Sequence of chain 1.C:
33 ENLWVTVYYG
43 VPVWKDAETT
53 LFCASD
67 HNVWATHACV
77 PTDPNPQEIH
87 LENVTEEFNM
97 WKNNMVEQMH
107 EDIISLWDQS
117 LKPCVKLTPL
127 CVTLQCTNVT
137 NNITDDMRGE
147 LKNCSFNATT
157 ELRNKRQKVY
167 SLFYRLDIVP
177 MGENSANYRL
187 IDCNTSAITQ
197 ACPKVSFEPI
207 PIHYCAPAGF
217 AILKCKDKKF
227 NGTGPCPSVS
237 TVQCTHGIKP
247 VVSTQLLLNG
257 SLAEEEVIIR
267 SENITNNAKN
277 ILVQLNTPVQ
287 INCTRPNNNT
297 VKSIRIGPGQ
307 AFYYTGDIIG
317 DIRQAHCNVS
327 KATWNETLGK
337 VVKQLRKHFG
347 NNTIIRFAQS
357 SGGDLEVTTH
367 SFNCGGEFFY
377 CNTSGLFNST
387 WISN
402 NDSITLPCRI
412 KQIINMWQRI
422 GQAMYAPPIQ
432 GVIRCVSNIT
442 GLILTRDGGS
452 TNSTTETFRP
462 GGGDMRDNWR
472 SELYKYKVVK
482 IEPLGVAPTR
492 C

Binding-site contacts:
Ligand atom C7 contacts residue ASN439 of chain 1.C at 3.6 Å.
Ligand atom N2 contacts residue ASN439 of chain 1.C at 2.9 Å (h-bond).
Ligand atom C1 contacts residue ASN439 of chain 1.C at 1.5 Å.
Ligand atom O7 contacts residue ASN255 of chain 1.C at 4.2 Å.
Ligand atom O5 contacts residue PRO284 of chain 1.C at 3.9 Å.
Ligand atom C8 contacts residue VAL437 of chain 1.C at 4.3 Å (hydrophobic).
Ligand atom C7 contacts residue ASN255 of chain 1.C at 4.3 Å.
Ligand atom C1 contacts residue PRO284 of chain 1.C at 4.3 Å (hydrophobic).
Ligand atom C8 contacts residue ASN255 of chain 1.C at 3.9 Å.
Ligand atom O5 contacts residue ASN439 of chain 1.C at 2.5 Å (h-bond).
Ligand atom C8 contacts residue SER438 of chain 1.C at 4.3 Å.
Ligand atom C3 contacts residue ASN439 of chain 1.C at 3.9 Å.
Ligand atom C8 contacts residue ASN439 of chain 1.C at 3.9 Å.
Ligand atom C8 contacts residue NAG1 of chain 1.K at 3.5 Å.
Ligand atom C2 contacts residue ASN439 of chain 1.C at 2.5 Å.
Ligand atom O7 contacts residue NAG1 of chain 1.K at 4.5 Å.
Ligand atom O7 contacts residue ASN439 of chain 1.C at 3.9 Å.
Ligand atom C4 contacts residue ASN439 of chain 1.C at 4.4 Å.
Ligand atom C5 contacts residue ASN439 of chain 1.C at 3.8 Å.

A small-molecule ligand and the protein it binds are described below.
Small molecule (SMILES): CC(=O)N[C@H]1[C@H](O[C@H]2[C@H](O)[C@@H](NC(C)=O)CO[C@@H]2CO)O[C@H](CO)[C@@H](O)[C@@H]1O